A small-molecule ligand and the protein it binds are described below.
Small molecule (SMILES): C[N+](C)(C)C[C@H](O)CC(=O)O

Sequence of chain 2.A:
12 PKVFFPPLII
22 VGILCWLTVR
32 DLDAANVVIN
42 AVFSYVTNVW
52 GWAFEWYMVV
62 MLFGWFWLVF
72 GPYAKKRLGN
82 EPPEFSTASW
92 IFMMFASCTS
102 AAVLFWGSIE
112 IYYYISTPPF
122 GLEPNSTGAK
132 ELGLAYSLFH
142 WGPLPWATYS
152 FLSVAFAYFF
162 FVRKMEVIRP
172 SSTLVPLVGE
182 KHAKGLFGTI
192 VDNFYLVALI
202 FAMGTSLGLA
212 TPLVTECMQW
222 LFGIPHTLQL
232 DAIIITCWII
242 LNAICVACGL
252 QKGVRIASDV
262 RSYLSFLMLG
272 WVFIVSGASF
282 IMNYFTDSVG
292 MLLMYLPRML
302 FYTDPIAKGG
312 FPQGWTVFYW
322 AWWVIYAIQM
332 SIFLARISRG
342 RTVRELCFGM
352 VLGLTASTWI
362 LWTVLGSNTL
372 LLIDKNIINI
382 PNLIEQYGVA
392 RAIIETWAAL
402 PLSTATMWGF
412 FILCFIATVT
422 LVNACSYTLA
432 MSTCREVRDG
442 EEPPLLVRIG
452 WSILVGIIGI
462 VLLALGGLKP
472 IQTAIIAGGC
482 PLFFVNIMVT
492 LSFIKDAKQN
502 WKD

Binding-site contacts:
Ligand atom O1A contacts residue PHE334 of chain 2.A at 3.3 Å.
Ligand atom N5 contacts residue HG1 of chain 2.H at 3.4 Å.
Ligand atom C2 contacts residue GLN330 of chain 2.A at 3.7 Å.
Ligand atom C5A contacts residue TYR327 of chain 2.A at 3.0 Å (hydrophobic).
Ligand atom O1A contacts residue MET331 of chain 2.A at 4.0 Å.
Ligand atom C3 contacts residue MET331 of chain 2.A at 4.4 Å (hydrophobic).
Ligand atom N5 contacts residue GLN330 of chain 2.A at 4.2 Å.
Ligand atom C1 contacts residue GLN330 of chain 2.A at 4.0 Å.
Ligand atom C1 contacts residue PHE334 of chain 2.A at 4.3 Å (hydrophobic).
Ligand atom O3 contacts residue MET331 of chain 2.A at 3.8 Å.
Ligand atom N5 contacts residue TYR327 of chain 2.A at 3.7 Å.
Ligand atom C5C contacts residue LEU422 of chain 2.A at 3.5 Å (hydrophobic).
Ligand atom C5C contacts residue TYR327 of chain 2.A at 4.1 Å (hydrophobic).
Ligand atom C2 contacts residue MET331 of chain 2.A at 3.2 Å (hydrophobic).
Ligand atom O1B contacts residue GLN330 of chain 2.A at 3.4 Å (h-bond).
Ligand atom O3 contacts residue TYR327 of chain 2.A at 3.9 Å.
Ligand atom C3 contacts residue HG1 of chain 2.H at 4.2 Å.
Ligand atom C5B contacts residue TYR327 of chain 2.A at 3.5 Å (hydrophobic).
Ligand atom C5A contacts residue GLN330 of chain 2.A at 3.3 Å.
Ligand atom C5A contacts residue HG1 of chain 2.H at 2.7 Å.
Ligand atom C1 contacts residue MET331 of chain 2.A at 4.1 Å (hydrophobic).
Ligand atom O3 contacts residue GLN330 of chain 2.A at 2.9 Å.
Ligand atom C4 contacts residue HG1 of chain 2.H at 3.7 Å.
Ligand atom C5C contacts residue HG1 of chain 2.H at 3.3 Å.
Ligand atom C4 contacts residue GLN330 of chain 2.A at 3.8 Å.
Ligand atom C3 contacts residue GLN330 of chain 2.A at 2.8 Å.